The small molecule below binds the protein below.
Small molecule (SMILES): CC(=O)N[C@@H]1[C@@H](O)[C@H](O)[C@@H](CO)O[C@H]1O

Binding-site contacts:
Ligand atom N2 contacts residue ASN293 of chain 1.K at 3.3 Å (h-bond).
Ligand atom C5 contacts residue ASN293 of chain 1.K at 3.4 Å.
Ligand atom C1 contacts residue ASN293 of chain 1.K at 1.4 Å.
Ligand atom C8 contacts residue ASN293 of chain 1.K at 4.4 Å.
Ligand atom C2 contacts residue ASN293 of chain 1.K at 2.7 Å.
Ligand atom C3 contacts residue ASN293 of chain 1.K at 3.9 Å.
Ligand atom O7 contacts residue ASN293 of chain 1.K at 2.2 Å (h-bond).
Ligand atom O6 contacts residue ASN293 of chain 1.K at 4.3 Å.
Ligand atom O6 contacts residue ASN282 of chain 1.K at 3.6 Å.
Ligand atom C4 contacts residue ASN293 of chain 1.K at 4.2 Å.
Ligand atom C7 contacts residue ASN293 of chain 1.K at 3.0 Å.
Ligand atom O5 contacts residue ASN293 of chain 1.K at 2.1 Å (h-bond).
Ligand atom C6 contacts residue ASN293 of chain 1.K at 4.4 Å.

Sequence of chain 1.K:
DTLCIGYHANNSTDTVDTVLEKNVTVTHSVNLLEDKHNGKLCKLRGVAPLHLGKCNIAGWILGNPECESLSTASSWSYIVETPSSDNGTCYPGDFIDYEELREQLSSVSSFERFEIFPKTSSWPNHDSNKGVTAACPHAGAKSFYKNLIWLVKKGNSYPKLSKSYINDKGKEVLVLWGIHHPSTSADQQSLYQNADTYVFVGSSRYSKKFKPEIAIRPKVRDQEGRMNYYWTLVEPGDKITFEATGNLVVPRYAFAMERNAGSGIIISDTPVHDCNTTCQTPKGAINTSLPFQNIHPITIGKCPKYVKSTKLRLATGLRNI